Binding-site contacts:
Ligand atom O4 contacts residue ALA280 of chain 1.C at 3.7 Å.
Ligand atom O1 contacts residue ARG172 of chain 1.C at 2.7 Å (salt-bridge).
Ligand atom O3 contacts residue ALA280 of chain 1.C at 3.6 Å.
Ligand atom O1 contacts residue ILE187 of chain 1.C at 4.1 Å.
Ligand atom C5 contacts residue VAL271 of chain 1.C at 4.0 Å (hydrophobic).
Ligand atom O5 contacts residue FE1 of chain 1.K at 2.3 Å.
Ligand atom O2 contacts residue FE1 of chain 1.K at 2.1 Å.
Ligand atom O1 contacts residue LEU174 of chain 1.C at 3.4 Å.
Ligand atom C1 contacts residue GLU192 of chain 1.C at 3.9 Å.
Ligand atom C2 contacts residue FE1 of chain 1.K at 3.0 Å.
Ligand atom C2 contacts residue HIS269 of chain 1.C at 4.2 Å.
Ligand atom O2 contacts residue GLU192 of chain 1.C at 2.7 Å (salt-bridge).
Ligand atom C5 contacts residue ALA280 of chain 1.C at 3.9 Å (hydrophobic).
Ligand atom O2 contacts residue HIS269 of chain 1.C at 4.2 Å.
Ligand atom O5 contacts residue HIS269 of chain 1.C at 3.0 Å.
Ligand atom C1 contacts residue FE1 of chain 1.K at 2.9 Å.
Ligand atom C4 contacts residue LEU207 of chain 1.C at 4.0 Å (hydrophobic).
Ligand atom O1 contacts residue ALA282 of chain 1.C at 4.1 Å.
Ligand atom O3 contacts residue ARG278 of chain 1.C at 2.8 Å (salt-bridge).
Ligand atom O2 contacts residue ARG172 of chain 1.C at 3.2 Å (salt-bridge).
Ligand atom O2 contacts residue PHE284 of chain 1.C at 4.1 Å.
Ligand atom O2 contacts residue HIS190 of chain 1.C at 3.4 Å (h-bond).
Ligand atom O5 contacts residue GLU192 of chain 1.C at 4.0 Å.
Ligand atom O2 contacts residue ARG1 of chain 1.M at 3.8 Å.
Ligand atom C3 contacts residue LEU174 of chain 1.C at 3.8 Å (hydrophobic).
Ligand atom C1 contacts residue ILE187 of chain 1.C at 4.2 Å (hydrophobic).
Ligand atom O4 contacts residue LEU207 of chain 1.C at 3.8 Å.
Ligand atom C3 contacts residue VAL271 of chain 1.C at 4.0 Å (hydrophobic).
Ligand atom C5 contacts residue ARG278 of chain 1.C at 3.5 Å.
Ligand atom C2 contacts residue ILE187 of chain 1.C at 4.2 Å (hydrophobic).
Ligand atom C1 contacts residue ALA282 of chain 1.C at 4.2 Å (hydrophobic).
Ligand atom O1 contacts residue FE1 of chain 1.K at 4.1 Å.
Ligand atom O5 contacts residue HIS190 of chain 1.C at 3.6 Å (h-bond).
Ligand atom C3 contacts residue ILE187 of chain 1.C at 4.1 Å (hydrophobic).
Ligand atom C5 contacts residue LEU207 of chain 1.C at 4.0 Å (hydrophobic).
Ligand atom C1 contacts residue ARG172 of chain 1.C at 3.3 Å.
Ligand atom C1 contacts residue HIS190 of chain 1.C at 4.2 Å.
Ligand atom O4 contacts residue ARG278 of chain 1.C at 2.9 Å (salt-bridge).
Ligand atom O3 contacts residue VAL271 of chain 1.C at 3.5 Å.
Ligand atom O3 contacts residue PHE176 of chain 1.C at 3.4 Å.

Sequence of chain 1.C:
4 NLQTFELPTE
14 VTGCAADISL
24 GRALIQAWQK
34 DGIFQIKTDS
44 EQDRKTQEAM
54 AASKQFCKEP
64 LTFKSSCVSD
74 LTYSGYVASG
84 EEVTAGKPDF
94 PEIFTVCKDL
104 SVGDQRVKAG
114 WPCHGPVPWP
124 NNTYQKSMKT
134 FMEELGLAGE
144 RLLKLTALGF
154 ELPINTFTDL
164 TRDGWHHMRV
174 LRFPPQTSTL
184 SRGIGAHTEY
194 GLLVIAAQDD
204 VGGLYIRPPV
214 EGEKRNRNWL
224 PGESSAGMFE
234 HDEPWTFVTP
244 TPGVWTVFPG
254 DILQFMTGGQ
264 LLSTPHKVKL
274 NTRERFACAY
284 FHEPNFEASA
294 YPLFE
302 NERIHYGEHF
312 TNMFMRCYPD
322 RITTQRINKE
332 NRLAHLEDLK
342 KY

A small-molecule ligand and the protein it binds are described below.
Small molecule (SMILES): O=C(O)CCC(=O)C(=O)O